Sequence of chain 24.Q:
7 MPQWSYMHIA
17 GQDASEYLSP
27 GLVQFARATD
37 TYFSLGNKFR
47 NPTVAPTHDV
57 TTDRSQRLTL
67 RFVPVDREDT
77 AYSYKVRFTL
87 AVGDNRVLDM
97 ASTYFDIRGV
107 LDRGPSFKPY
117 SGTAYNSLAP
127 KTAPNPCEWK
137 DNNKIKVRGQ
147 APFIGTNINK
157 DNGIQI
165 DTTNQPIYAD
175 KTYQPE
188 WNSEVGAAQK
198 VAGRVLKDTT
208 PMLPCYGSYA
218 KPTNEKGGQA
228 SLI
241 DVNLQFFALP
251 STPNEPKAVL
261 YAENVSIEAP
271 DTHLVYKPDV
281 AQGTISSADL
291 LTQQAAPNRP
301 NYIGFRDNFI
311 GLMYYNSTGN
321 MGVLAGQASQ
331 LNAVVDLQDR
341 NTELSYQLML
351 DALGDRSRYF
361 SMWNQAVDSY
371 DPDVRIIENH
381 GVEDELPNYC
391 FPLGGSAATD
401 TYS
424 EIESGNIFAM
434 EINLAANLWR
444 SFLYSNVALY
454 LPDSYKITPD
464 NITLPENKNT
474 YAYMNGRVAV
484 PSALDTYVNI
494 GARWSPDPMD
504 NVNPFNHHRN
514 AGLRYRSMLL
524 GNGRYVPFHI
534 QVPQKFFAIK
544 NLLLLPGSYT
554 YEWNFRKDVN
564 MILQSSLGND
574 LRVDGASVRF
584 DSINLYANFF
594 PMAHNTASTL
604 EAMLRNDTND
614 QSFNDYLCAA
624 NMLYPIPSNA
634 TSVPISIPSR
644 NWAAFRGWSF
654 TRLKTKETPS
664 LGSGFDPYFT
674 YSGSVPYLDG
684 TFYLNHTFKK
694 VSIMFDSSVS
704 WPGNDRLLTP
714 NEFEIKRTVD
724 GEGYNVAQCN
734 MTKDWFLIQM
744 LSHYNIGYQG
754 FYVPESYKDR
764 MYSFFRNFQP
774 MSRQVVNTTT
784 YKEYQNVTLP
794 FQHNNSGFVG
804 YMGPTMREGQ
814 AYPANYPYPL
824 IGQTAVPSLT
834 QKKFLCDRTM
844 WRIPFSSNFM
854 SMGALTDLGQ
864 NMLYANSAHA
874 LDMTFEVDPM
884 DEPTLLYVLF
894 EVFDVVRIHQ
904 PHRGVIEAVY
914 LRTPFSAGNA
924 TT

The small molecule below binds the protein below.
Small molecule (SMILES): NC(N)=NCCC[C@H](NC(=O)[C@@H]1CCCN1)C(=O)N[C@H](C=O)CC1=NC=NC1

Binding-site contacts:
Ligand atom CD contacts residue ASN617 of chain 24.Q at 3.2 Å.
Ligand atom CA contacts residue CYS621 of chain 24.Q at 3.7 Å (hydrophobic).
Ligand atom CG contacts residue GLU894 of chain 24.Q at 3.9 Å.
Ligand atom ND1 contacts residue LEU620 of chain 24.Q at 3.0 Å.
Ligand atom NE2 contacts residue GLU894 of chain 24.Q at 4.1 Å.
Ligand atom CA contacts residue ARG649 of chain 24.Q at 3.4 Å.
Ligand atom CB contacts residue ARG649 of chain 24.Q at 3.6 Å.
Ligand atom CB contacts residue ALA857 of chain 24.Q at 3.9 Å (hydrophobic).
Ligand atom O contacts residue ARG649 of chain 24.Q at 3.9 Å.
Ligand atom CB contacts residue PHE896 of chain 24.Q at 3.3 Å (hydrophobic).
Ligand atom CB contacts residue ARG649 of chain 24.Q at 4.1 Å.
Ligand atom N contacts residue ASN617 of chain 24.Q at 3.6 Å.
Ligand atom N contacts residue CYS621 of chain 24.Q at 2.8 Å (h-bond).
Ligand atom CD2 contacts residue GLU894 of chain 24.Q at 3.7 Å.
Ligand atom CG contacts residue ASN617 of chain 24.Q at 4.1 Å.
Ligand atom O contacts residue ARG845 of chain 24.Q at 3.8 Å.
Ligand atom CD contacts residue ARG46 of chain 24.S at 4.1 Å.
Ligand atom CB contacts residue GLU894 of chain 24.Q at 3.5 Å.
Ligand atom CE1 contacts residue LEU348 of chain 24.Q at 3.9 Å (hydrophobic).
Ligand atom C contacts residue TYR619 of chain 24.Q at 3.1 Å (hydrophobic).
Ligand atom CG contacts residue TYR619 of chain 24.Q at 3.8 Å (hydrophobic).
Ligand atom CD contacts residue ASP897 of chain 24.Q at 3.5 Å.
Ligand atom CB contacts residue TYR619 of chain 24.Q at 3.8 Å (hydrophobic).
Ligand atom CE1 contacts residue MET843 of chain 24.Q at 3.6 Å (hydrophobic).
Ligand atom CD2 contacts residue ARG845 of chain 24.Q at 3.5 Å.
Ligand atom CD contacts residue CYS621 of chain 24.Q at 3.6 Å (hydrophobic).
Ligand atom N contacts residue TYR619 of chain 24.Q at 3.5 Å (h-bond).
Ligand atom CE1 contacts residue LEU620 of chain 24.Q at 3.5 Å (hydrophobic).
Ligand atom O contacts residue ALA857 of chain 24.Q at 4.0 Å.
Ligand atom CG contacts residue ARG46 of chain 24.S at 3.9 Å.
Ligand atom C contacts residue ARG845 of chain 24.Q at 3.6 Å.
Ligand atom CD contacts residue PHE896 of chain 24.Q at 4.1 Å (hydrophobic).
Ligand atom CA contacts residue TYR619 of chain 24.Q at 3.9 Å (hydrophobic).
Ligand atom O contacts residue TYR619 of chain 24.Q at 2.6 Å.
Ligand atom CA contacts residue TYR619 of chain 24.Q at 3.8 Å (hydrophobic).
Ligand atom N contacts residue TYR619 of chain 24.Q at 3.6 Å.
Ligand atom CG contacts residue PHE896 of chain 24.Q at 3.0 Å (hydrophobic).
Ligand atom CB contacts residue TYR619 of chain 24.Q at 3.0 Å (hydrophobic).
Ligand atom N contacts residue ASP618 of chain 24.Q at 3.9 Å.
Ligand atom N contacts residue ARG649 of chain 24.Q at 4.1 Å.

Sequence of chain 24.S:
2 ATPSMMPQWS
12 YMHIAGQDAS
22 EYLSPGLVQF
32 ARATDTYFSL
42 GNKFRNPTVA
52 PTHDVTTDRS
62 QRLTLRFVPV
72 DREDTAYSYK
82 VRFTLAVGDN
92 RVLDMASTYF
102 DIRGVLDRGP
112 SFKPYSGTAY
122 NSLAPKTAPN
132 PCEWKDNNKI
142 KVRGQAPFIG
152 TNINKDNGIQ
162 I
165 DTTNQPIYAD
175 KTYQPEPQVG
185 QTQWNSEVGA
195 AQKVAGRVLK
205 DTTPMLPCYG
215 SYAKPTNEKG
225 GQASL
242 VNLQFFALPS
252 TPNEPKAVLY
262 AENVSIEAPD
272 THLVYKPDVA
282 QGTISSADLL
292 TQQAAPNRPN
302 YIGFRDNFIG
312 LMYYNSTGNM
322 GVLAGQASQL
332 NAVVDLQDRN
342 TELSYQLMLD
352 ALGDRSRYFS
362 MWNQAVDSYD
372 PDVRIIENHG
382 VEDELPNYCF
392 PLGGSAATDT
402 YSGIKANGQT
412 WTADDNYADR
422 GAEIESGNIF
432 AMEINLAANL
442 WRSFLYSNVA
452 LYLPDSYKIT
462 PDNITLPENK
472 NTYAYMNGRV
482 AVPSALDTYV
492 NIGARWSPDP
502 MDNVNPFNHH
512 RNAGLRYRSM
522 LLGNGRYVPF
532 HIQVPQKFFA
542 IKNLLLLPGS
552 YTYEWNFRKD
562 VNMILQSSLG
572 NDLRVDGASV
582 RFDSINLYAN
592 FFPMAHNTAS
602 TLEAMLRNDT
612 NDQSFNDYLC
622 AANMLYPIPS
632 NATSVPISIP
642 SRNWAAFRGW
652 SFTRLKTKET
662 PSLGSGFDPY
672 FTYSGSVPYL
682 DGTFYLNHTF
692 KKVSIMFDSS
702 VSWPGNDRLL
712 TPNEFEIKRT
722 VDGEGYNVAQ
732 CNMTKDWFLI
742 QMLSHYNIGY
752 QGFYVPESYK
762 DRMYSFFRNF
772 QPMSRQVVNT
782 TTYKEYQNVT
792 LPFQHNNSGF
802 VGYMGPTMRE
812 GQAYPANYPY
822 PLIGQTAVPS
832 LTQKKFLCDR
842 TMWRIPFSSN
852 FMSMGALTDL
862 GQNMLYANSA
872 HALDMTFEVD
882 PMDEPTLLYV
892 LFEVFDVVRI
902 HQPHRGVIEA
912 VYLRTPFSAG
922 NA